Binding-site contacts:
Ligand atom C2 contacts residue PHE124 of chain 2.A at 3.8 Å (hydrophobic).
Ligand atom C3 contacts residue PHE124 of chain 2.A at 3.8 Å (hydrophobic).
Ligand atom C18 contacts residue ASP40 of chain 2.A at 3.5 Å.
Ligand atom C26 contacts residue LYS44 of chain 2.A at 3.7 Å.
Ligand atom O1 contacts residue GLY121 of chain 2.A at 3.5 Å (h-bond).
Ligand atom C5 contacts residue MET84 of chain 2.A at 3.7 Å (hydrophobic).
Ligand atom O3 contacts residue ASN37 of chain 2.A at 3.6 Å.
Ligand atom C25 contacts residue ASP40 of chain 2.A at 3.7 Å.
Ligand atom O4 contacts residue ASN37 of chain 2.A at 3.8 Å.
Ligand atom O4 contacts residue ALA38 of chain 2.A at 3.9 Å.
Ligand atom C21 contacts residue GLY121 of chain 2.A at 3.9 Å.
Ligand atom N1 contacts residue GLY121 of chain 2.A at 3.4 Å (h-bond).
Ligand atom C29 contacts residue LYS44 of chain 2.A at 3.4 Å.
Ligand atom O1 contacts residue PHE124 of chain 2.A at 2.9 Å (h-bond).
Ligand atom C1 contacts residue GLY121 of chain 2.A at 3.5 Å.
Ligand atom C26 contacts residue ILE82 of chain 2.A at 3.5 Å (hydrophobic).
Ligand atom O7 contacts residue ASP40 of chain 2.A at 3.0 Å (salt-bridge).
Ligand atom C4 contacts residue LEU93 of chain 2.A at 3.7 Å (hydrophobic).
Ligand atom N2 contacts residue THR171 of chain 2.A at 3.6 Å (h-bond).
Ligand atom C25 contacts residue ASN37 of chain 2.A at 3.5 Å.
Ligand atom C1 contacts residue PHE124 of chain 2.A at 3.5 Å (hydrophobic).
Ligand atom N2 contacts residue ALA41 of chain 2.A at 3.6 Å.
Ligand atom C19 contacts residue ASN37 of chain 2.A at 3.3 Å.
Ligand atom O5 contacts residue LYS44 of chain 2.A at 2.7 Å (salt-bridge).
Ligand atom C29 contacts residue ASP40 of chain 2.A at 3.5 Å.
Ligand atom O9 contacts residue GLY121 of chain 2.A at 3.2 Å (h-bond).
Ligand atom O1 contacts residue GLY123 of chain 2.A at 3.3 Å (h-bond).
Ligand atom C28 contacts residue LEU92 of chain 2.A at 3.7 Å (hydrophobic).
Ligand atom C22 contacts residue LEU92 of chain 2.A at 3.6 Å (hydrophobic).
Ligand atom C10 contacts residue LYS44 of chain 2.A at 3.8 Å.
Ligand atom C17 contacts residue ASP40 of chain 2.A at 3.7 Å.
Ligand atom O4 contacts residue ASP79 of chain 2.A at 3.0 Å (salt-bridge).
Ligand atom O2 contacts residue PHE124 of chain 2.A at 3.4 Å.
Ligand atom C13 contacts residue LYS44 of chain 2.A at 3.8 Å.
Ligand atom O7 contacts residue LYS44 of chain 2.A at 2.9 Å (salt-bridge).
Ligand atom O9 contacts residue LYS98 of chain 2.A at 3.4 Å (salt-bridge).
Ligand atom C23 contacts residue PHE124 of chain 2.A at 3.8 Å (hydrophobic).
Ligand atom O1 contacts residue VAL122 of chain 2.A at 3.1 Å.
Ligand atom O8 contacts residue ASP40 of chain 2.A at 2.7 Å (salt-bridge).
Ligand atom C11 contacts residue LYS44 of chain 2.A at 3.8 Å.

This small molecule binds to this protein.
Small molecule (SMILES): COC1=C2C[C@@H](C)C[C@H](OC)[C@H](O)[C@@H](C)/C=C(\C)[C@H](OC(N)=O)[C@@H](OC)/C=C\C=C(/C)C(=O)NC(=CC1=O)C2=O

Sequence of chain 2.A:
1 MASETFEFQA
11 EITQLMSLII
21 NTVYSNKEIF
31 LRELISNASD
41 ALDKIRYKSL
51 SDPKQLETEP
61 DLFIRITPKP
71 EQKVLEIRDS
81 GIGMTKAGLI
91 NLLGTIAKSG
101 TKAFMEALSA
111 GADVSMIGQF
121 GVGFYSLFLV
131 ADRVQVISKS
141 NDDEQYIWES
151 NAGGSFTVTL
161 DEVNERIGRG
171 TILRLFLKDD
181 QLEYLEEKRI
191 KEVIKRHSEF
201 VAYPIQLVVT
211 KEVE